This small molecule binds to this protein.
Small molecule (SMILES): O=c1ccc2ccccc2o1

Binding-site contacts:
Ligand atom C1 contacts residue ALA91 of chain 1.A at 3.8 Å (hydrophobic).
Ligand atom C9 contacts residue ARG46 of chain 1.A at 4.4 Å.
Ligand atom C1 contacts residue TRP36 of chain 2.A at 3.9 Å (hydrophobic).
Ligand atom O1 contacts residue ARG46 of chain 1.A at 4.3 Å.
Ligand atom O2 contacts residue TRP36 of chain 2.A at 3.7 Å.
Ligand atom C8 contacts residue ALA90 of chain 1.A at 4.0 Å (hydrophobic).
Ligand atom C9 contacts residue TRP36 of chain 2.A at 3.7 Å (hydrophobic).
Ligand atom O2 contacts residue ALA90 of chain 1.A at 3.6 Å (h-bond).
Ligand atom C7 contacts residue TRP36 of chain 2.A at 4.4 Å (hydrophobic).
Ligand atom O1 contacts residue ALA91 of chain 1.A at 3.5 Å.
Ligand atom C3 contacts residue ALA90 of chain 1.A at 4.3 Å (hydrophobic).
Ligand atom C8 contacts residue TRP36 of chain 2.A at 3.9 Å (hydrophobic).
Ligand atom C1 contacts residue ALA90 of chain 1.A at 3.7 Å (hydrophobic).
Ligand atom O1 contacts residue TRP36 of chain 2.A at 4.3 Å.
Ligand atom C9 contacts residue ALA91 of chain 1.A at 4.5 Å (hydrophobic).
Ligand atom C3 contacts residue MET27 of chain 2.A at 3.9 Å (hydrophobic).
Ligand atom O2 contacts residue ALA91 of chain 1.A at 3.5 Å.
Ligand atom C6 contacts residue MET27 of chain 2.A at 4.2 Å (hydrophobic).
Ligand atom C2 contacts residue PRO351 of chain 1.A at 4.1 Å (hydrophobic).
Ligand atom C2 contacts residue TRP36 of chain 2.A at 4.4 Å (hydrophobic).
Ligand atom O2 contacts residue ARG46 of chain 1.A at 4.1 Å.
Ligand atom C9 contacts residue ALA90 of chain 1.A at 3.8 Å (hydrophobic).
Ligand atom C4 contacts residue ALA90 of chain 1.A at 4.2 Å (hydrophobic).
Ligand atom C7 contacts residue ARG46 of chain 1.A at 3.8 Å.
Ligand atom C2 contacts residue ALA90 of chain 1.A at 4.1 Å (hydrophobic).
Ligand atom O1 contacts residue PRO351 of chain 1.A at 3.1 Å.
Ligand atom O1 contacts residue ALA90 of chain 1.A at 4.2 Å.
Ligand atom C5 contacts residue MET27 of chain 2.A at 3.4 Å (hydrophobic).
Ligand atom C4 contacts residue MET27 of chain 2.A at 3.9 Å (hydrophobic).
Ligand atom C8 contacts residue ARG46 of chain 1.A at 3.6 Å.
Ligand atom C7 contacts residue ALA90 of chain 1.A at 4.2 Å (hydrophobic).
Ligand atom C1 contacts residue PRO351 of chain 1.A at 3.9 Å (hydrophobic).
Ligand atom C4 contacts residue TRP36 of chain 2.A at 4.0 Å (hydrophobic).
Ligand atom C5 contacts residue TRP36 of chain 2.A at 4.4 Å (hydrophobic).

Sequence of chain 1.A:
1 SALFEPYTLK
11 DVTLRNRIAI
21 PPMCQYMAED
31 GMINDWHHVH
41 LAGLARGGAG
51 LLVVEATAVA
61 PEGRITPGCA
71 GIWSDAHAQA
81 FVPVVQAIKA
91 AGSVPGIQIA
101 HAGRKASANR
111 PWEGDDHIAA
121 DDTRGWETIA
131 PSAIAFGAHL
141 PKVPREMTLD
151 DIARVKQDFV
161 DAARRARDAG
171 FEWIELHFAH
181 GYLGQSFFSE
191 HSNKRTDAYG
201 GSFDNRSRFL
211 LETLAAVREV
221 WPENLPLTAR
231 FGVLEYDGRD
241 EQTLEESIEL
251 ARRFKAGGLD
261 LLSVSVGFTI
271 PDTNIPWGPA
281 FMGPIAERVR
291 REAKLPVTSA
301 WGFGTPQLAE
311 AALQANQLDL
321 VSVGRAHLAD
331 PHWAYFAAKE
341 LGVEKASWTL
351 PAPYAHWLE

Sequence of chain 2.A:
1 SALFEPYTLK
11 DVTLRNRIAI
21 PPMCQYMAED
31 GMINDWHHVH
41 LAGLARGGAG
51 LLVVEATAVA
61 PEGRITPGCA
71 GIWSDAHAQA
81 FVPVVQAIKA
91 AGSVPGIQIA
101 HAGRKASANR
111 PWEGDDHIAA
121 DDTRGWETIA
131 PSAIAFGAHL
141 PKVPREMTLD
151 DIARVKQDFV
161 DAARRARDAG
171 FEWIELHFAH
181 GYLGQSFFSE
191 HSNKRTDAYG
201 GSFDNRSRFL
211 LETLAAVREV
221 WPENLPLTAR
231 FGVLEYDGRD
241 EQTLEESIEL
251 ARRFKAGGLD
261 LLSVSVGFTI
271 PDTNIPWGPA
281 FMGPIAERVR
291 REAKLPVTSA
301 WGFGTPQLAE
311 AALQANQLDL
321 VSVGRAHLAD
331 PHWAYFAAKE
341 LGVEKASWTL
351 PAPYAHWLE